Sequence of chain 1.V:
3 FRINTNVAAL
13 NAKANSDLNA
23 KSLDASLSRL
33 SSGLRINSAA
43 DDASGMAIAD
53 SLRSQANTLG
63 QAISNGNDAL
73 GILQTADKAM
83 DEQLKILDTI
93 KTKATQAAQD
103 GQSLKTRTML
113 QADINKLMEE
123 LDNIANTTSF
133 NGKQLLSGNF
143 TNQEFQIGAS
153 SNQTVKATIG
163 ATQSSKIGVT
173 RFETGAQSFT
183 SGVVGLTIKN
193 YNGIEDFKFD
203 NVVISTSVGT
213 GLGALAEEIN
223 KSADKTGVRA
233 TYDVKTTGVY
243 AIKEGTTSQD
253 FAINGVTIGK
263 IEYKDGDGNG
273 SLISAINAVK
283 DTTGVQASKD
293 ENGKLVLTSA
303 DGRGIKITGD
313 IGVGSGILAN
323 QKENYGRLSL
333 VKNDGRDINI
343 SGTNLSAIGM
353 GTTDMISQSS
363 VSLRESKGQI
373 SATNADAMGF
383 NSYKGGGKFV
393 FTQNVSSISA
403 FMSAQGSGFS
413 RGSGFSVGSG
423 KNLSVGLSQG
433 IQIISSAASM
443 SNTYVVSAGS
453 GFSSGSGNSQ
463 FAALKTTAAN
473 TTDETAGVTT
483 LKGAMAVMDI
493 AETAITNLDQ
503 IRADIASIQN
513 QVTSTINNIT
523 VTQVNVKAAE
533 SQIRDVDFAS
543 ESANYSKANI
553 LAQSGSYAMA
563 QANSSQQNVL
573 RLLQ

A small-molecule ligand and the protein it binds are described below.
Small molecule (SMILES): C[C@H](O)[C@H](N)[C@@H]1O[C@](O)(C(=O)O)C[C@H](O)[C@@H]1N

Binding-site contacts:
Ligand atom C2 contacts residue SER401 of chain 1.V at 1.4 Å.
Ligand atom O6 contacts residue P8E1 of chain 1.XN at 4.2 Å.
Ligand atom C8 contacts residue SER401 of chain 1.V at 4.1 Å.
Ligand atom C9 contacts residue VAL419 of chain 1.V at 3.8 Å (hydrophobic).
Ligand atom C6 contacts residue P8E1 of chain 1.UN at 4.2 Å.
Ligand atom O6 contacts residue SER401 of chain 1.V at 1.7 Å (h-bond).
Ligand atom C1 contacts residue SER399 of chain 1.V at 3.8 Å.
Ligand atom O1A contacts residue P8E1 of chain 1.XN at 3.5 Å.
Ligand atom C1 contacts residue SER401 of chain 1.V at 2.6 Å.
Ligand atom C5 contacts residue P8E1 of chain 1.UN at 4.0 Å.
Ligand atom C6 contacts residue SER401 of chain 1.V at 2.7 Å.
Ligand atom C9 contacts residue SER401 of chain 1.V at 3.9 Å.
Ligand atom C2 contacts residue ALA402 of chain 1.V at 4.3 Å (hydrophobic).
Ligand atom O1B contacts residue SER399 of chain 1.V at 3.0 Å (h-bond).
Ligand atom C4 contacts residue P8E1 of chain 1.UN at 3.4 Å.
Ligand atom C3 contacts residue SER401 of chain 1.V at 2.4 Å.
Ligand atom O1A contacts residue SER401 of chain 1.V at 3.2 Å.
Ligand atom C7 contacts residue SER401 of chain 1.V at 3.9 Å.
Ligand atom C5 contacts residue SER401 of chain 1.V at 3.6 Å.
Ligand atom C3 contacts residue ALA402 of chain 1.V at 4.0 Å (hydrophobic).
Ligand atom O1B contacts residue SER401 of chain 1.V at 3.2 Å.
Ligand atom C4 contacts residue SER401 of chain 1.V at 3.5 Å.
Ligand atom O8 contacts residue SER401 of chain 1.V at 4.0 Å.
Ligand atom C3 contacts residue P8E1 of chain 1.UN at 3.4 Å.
Ligand atom C3 contacts residue SER399 of chain 1.V at 4.4 Å.
Ligand atom N5 contacts residue SER401 of chain 1.V at 4.3 Å.
Ligand atom O4 contacts residue SER401 of chain 1.V at 4.5 Å.
Ligand atom C1 contacts residue P8E1 of chain 1.XN at 4.3 Å.
Ligand atom C2 contacts residue SER399 of chain 1.V at 4.4 Å.